Binding-site contacts:
Ligand atom O6 contacts residue ALA645 of chain 1.G at 3.9 Å.
Ligand atom C8 contacts residue ASN433 of chain 1.G at 3.5 Å.
Ligand atom C7 contacts residue ASN642 of chain 1.G at 3.6 Å.
Ligand atom C3 contacts residue ASN642 of chain 1.G at 3.8 Å.
Ligand atom C1 contacts residue ASN642 of chain 1.G at 1.4 Å.
Ligand atom O5 contacts residue ASN642 of chain 1.G at 2.4 Å (h-bond).
Ligand atom C4 contacts residue ASN642 of chain 1.G at 4.2 Å.
Ligand atom O5 contacts residue ALA645 of chain 1.G at 3.8 Å.
Ligand atom O5 contacts residue ARG432 of chain 1.G at 4.4 Å.
Ligand atom N2 contacts residue ARG432 of chain 1.G at 4.4 Å.
Ligand atom O7 contacts residue ARG432 of chain 1.G at 3.5 Å (salt-bridge).
Ligand atom C7 contacts residue ASN433 of chain 1.G at 3.6 Å.
Ligand atom C5 contacts residue ASN642 of chain 1.G at 3.7 Å.
Ligand atom N2 contacts residue ASN642 of chain 1.G at 2.9 Å (h-bond).
Ligand atom C1 contacts residue ARG432 of chain 1.G at 4.1 Å.
Ligand atom C7 contacts residue ARG432 of chain 1.G at 4.2 Å.
Ligand atom O7 contacts residue ASN433 of chain 1.G at 3.2 Å (h-bond).
Ligand atom C2 contacts residue ARG432 of chain 1.G at 4.0 Å.
Ligand atom O7 contacts residue ASN642 of chain 1.G at 3.9 Å.
Ligand atom C2 contacts residue ASN642 of chain 1.G at 2.5 Å.
Ligand atom C1 contacts residue ALA645 of chain 1.G at 4.4 Å (hydrophobic).
Ligand atom C5 contacts residue ARG432 of chain 1.G at 4.3 Å.

Sequence of chain 1.G:
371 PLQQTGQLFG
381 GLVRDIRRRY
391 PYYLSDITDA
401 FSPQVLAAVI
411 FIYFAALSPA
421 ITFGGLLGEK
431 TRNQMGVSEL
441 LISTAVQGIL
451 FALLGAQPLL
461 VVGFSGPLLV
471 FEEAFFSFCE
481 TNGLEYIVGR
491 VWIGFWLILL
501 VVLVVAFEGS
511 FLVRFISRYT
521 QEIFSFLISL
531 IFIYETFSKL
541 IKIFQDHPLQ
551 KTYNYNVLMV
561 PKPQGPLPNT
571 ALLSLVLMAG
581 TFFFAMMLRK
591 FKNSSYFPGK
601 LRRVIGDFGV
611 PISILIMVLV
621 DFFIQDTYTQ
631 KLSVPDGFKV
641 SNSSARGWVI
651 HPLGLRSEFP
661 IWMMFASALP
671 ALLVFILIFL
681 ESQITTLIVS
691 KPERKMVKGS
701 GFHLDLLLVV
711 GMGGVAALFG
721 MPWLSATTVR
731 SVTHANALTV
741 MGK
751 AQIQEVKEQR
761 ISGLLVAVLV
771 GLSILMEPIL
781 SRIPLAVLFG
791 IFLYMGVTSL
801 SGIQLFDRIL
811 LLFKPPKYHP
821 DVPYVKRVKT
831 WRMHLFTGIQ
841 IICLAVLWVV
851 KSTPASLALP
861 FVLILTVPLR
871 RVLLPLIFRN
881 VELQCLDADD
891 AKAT

The protein below binds the small molecule below.
Small molecule (SMILES): CC(=O)N[C@H]1[C@H](O[C@H]2[C@H](O)[C@@H](NC(C)=O)CO[C@@H]2CO)O[C@H](CO)[C@@H](O)[C@@H]1O